The small molecule below binds the protein below.
Small molecule (SMILES): Clc1ccccc1Nc1ncnc(-n2cccc2)n1

Sequence of chain 1.B:
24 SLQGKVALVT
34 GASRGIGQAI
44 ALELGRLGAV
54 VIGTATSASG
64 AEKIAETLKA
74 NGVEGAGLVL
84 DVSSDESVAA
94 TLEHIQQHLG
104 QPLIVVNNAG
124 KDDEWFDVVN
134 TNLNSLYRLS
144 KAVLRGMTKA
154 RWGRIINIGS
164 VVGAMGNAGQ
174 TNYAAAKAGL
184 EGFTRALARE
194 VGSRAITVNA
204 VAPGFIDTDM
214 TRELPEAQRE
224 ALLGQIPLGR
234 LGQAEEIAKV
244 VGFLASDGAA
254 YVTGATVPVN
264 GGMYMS

Sequence of chain 1.A:
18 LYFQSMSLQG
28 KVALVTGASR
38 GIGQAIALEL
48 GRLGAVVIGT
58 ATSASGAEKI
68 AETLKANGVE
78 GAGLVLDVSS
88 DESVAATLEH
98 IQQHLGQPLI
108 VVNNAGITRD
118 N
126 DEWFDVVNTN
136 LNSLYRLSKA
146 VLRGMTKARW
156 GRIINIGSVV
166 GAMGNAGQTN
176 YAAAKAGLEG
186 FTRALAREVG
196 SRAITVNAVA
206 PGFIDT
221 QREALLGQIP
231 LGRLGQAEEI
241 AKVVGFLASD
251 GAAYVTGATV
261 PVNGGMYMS

Binding-site contacts:
Ligand atom CAE contacts residue ALA181 of chain 1.A at 3.5 Å (hydrophobic).
Ligand atom NAF contacts residue ALA181 of chain 1.A at 3.9 Å.
Ligand atom CAC contacts residue PHE186 of chain 1.B at 3.8 Å (hydrophobic).
Ligand atom CAJ contacts residue VAL132 of chain 1.A at 3.6 Å (hydrophobic).
Ligand atom NAN contacts residue GLY182 of chain 1.B at 3.7 Å.
Ligand atom NAD contacts residue ALA181 of chain 1.B at 3.8 Å.
Ligand atom NAF contacts residue ALA181 of chain 1.B at 3.5 Å.
Ligand atom CAE contacts residue GLY182 of chain 1.B at 3.3 Å.
Ligand atom CAB contacts residue GLY185 of chain 1.B at 3.3 Å.
Ligand atom CAA contacts residue ALA178 of chain 1.A at 3.5 Å (hydrophobic).
Ligand atom CAM contacts residue GLY182 of chain 1.B at 3.6 Å.
Ligand atom NAL contacts residue LEU136 of chain 1.B at 3.4 Å.
Ligand atom CAH contacts residue VAL132 of chain 1.B at 3.9 Å (hydrophobic).
Ligand atom NAF contacts residue GLY182 of chain 1.B at 3.2 Å (h-bond).
Ligand atom NAD contacts residue GLY182 of chain 1.A at 3.6 Å.
Ligand atom CAB contacts residue ALA178 of chain 1.A at 3.6 Å (hydrophobic).
Ligand atom CL contacts residue LEU136 of chain 1.B at 3.6 Å.
Ligand atom CAI contacts residue TRP128 of chain 1.A at 3.4 Å (hydrophobic).
Ligand atom CAG contacts residue LEU136 of chain 1.A at 3.9 Å (hydrophobic).
Ligand atom CAC contacts residue GLY185 of chain 1.B at 3.9 Å.
Ligand atom CAA contacts residue GLY185 of chain 1.B at 3.9 Å.
Ligand atom CAC contacts residue ALA178 of chain 1.A at 3.9 Å (hydrophobic).
Ligand atom CAH contacts residue TRP128 of chain 1.B at 3.8 Å (hydrophobic).
Ligand atom CAK contacts residue VAL132 of chain 1.A at 3.8 Å (hydrophobic).
Ligand atom CAE contacts residue GLY182 of chain 1.A at 3.7 Å.
Ligand atom CAG contacts residue VAL132 of chain 1.B at 3.6 Å (hydrophobic).
Ligand atom CAM contacts residue GLY182 of chain 1.A at 3.8 Å.
Ligand atom CAR contacts residue TRP128 of chain 1.B at 3.6 Å (hydrophobic).
Ligand atom CAA contacts residue TRP128 of chain 1.A at 3.6 Å (hydrophobic).
Ligand atom CAM contacts residue LEU136 of chain 1.B at 3.9 Å (hydrophobic).
Ligand atom NAD contacts residue GLY182 of chain 1.B at 3.5 Å.
Ligand atom CL contacts residue VAL132 of chain 1.A at 3.9 Å.
Ligand atom CAR contacts residue PHE186 of chain 1.A at 3.9 Å (hydrophobic).
Ligand atom CAO contacts residue GLY182 of chain 1.B at 3.5 Å.
Ligand atom CAB contacts residue PHE186 of chain 1.B at 3.5 Å (hydrophobic).
Ligand atom CAQ contacts residue GLY185 of chain 1.A at 3.5 Å.
Ligand atom CAQ contacts residue ALA178 of chain 1.B at 3.8 Å (hydrophobic).
Ligand atom CAE contacts residue ALA181 of chain 1.B at 3.1 Å (hydrophobic).
Ligand atom CL contacts residue PHE129 of chain 1.A at 3.7 Å.
Ligand atom CAQ contacts residue PHE186 of chain 1.A at 3.6 Å (hydrophobic).